Binding-site contacts:
Ligand atom C1 contacts residue MET621 of chain 1.B at 4.2 Å (hydrophobic).
Ligand atom C7 contacts residue ASN618 of chain 1.B at 4.4 Å.
Ligand atom C2 contacts residue ASN618 of chain 1.B at 2.4 Å.
Ligand atom C4 contacts residue ASN618 of chain 1.B at 4.2 Å.
Ligand atom O3 contacts residue ASN618 of chain 1.B at 3.4 Å (h-bond).
Ligand atom C5 contacts residue ASN618 of chain 1.B at 3.6 Å.
Ligand atom O5 contacts residue ASN618 of chain 1.B at 2.4 Å (h-bond).
Ligand atom C2 contacts residue SER620 of chain 1.B at 3.6 Å.
Ligand atom C1 contacts residue SER620 of chain 1.B at 3.5 Å.
Ligand atom N2 contacts residue ASN618 of chain 1.B at 3.5 Å (h-bond).
Ligand atom N2 contacts residue SER620 of chain 1.B at 2.8 Å (h-bond).
Ligand atom C8 contacts residue SER620 of chain 1.B at 3.3 Å.
Ligand atom C1 contacts residue ASN618 of chain 1.B at 1.4 Å.
Ligand atom C3 contacts residue ASN618 of chain 1.B at 3.5 Å.
Ligand atom O5 contacts residue SER620 of chain 1.B at 4.3 Å.
Ligand atom O7 contacts residue SER620 of chain 1.B at 4.4 Å.
Ligand atom C7 contacts residue SER620 of chain 1.B at 3.4 Å.
Ligand atom O5 contacts residue MET621 of chain 1.B at 3.9 Å.
Ligand atom O6 contacts residue MET621 of chain 1.B at 3.8 Å.

Sequence of chain 1.B:
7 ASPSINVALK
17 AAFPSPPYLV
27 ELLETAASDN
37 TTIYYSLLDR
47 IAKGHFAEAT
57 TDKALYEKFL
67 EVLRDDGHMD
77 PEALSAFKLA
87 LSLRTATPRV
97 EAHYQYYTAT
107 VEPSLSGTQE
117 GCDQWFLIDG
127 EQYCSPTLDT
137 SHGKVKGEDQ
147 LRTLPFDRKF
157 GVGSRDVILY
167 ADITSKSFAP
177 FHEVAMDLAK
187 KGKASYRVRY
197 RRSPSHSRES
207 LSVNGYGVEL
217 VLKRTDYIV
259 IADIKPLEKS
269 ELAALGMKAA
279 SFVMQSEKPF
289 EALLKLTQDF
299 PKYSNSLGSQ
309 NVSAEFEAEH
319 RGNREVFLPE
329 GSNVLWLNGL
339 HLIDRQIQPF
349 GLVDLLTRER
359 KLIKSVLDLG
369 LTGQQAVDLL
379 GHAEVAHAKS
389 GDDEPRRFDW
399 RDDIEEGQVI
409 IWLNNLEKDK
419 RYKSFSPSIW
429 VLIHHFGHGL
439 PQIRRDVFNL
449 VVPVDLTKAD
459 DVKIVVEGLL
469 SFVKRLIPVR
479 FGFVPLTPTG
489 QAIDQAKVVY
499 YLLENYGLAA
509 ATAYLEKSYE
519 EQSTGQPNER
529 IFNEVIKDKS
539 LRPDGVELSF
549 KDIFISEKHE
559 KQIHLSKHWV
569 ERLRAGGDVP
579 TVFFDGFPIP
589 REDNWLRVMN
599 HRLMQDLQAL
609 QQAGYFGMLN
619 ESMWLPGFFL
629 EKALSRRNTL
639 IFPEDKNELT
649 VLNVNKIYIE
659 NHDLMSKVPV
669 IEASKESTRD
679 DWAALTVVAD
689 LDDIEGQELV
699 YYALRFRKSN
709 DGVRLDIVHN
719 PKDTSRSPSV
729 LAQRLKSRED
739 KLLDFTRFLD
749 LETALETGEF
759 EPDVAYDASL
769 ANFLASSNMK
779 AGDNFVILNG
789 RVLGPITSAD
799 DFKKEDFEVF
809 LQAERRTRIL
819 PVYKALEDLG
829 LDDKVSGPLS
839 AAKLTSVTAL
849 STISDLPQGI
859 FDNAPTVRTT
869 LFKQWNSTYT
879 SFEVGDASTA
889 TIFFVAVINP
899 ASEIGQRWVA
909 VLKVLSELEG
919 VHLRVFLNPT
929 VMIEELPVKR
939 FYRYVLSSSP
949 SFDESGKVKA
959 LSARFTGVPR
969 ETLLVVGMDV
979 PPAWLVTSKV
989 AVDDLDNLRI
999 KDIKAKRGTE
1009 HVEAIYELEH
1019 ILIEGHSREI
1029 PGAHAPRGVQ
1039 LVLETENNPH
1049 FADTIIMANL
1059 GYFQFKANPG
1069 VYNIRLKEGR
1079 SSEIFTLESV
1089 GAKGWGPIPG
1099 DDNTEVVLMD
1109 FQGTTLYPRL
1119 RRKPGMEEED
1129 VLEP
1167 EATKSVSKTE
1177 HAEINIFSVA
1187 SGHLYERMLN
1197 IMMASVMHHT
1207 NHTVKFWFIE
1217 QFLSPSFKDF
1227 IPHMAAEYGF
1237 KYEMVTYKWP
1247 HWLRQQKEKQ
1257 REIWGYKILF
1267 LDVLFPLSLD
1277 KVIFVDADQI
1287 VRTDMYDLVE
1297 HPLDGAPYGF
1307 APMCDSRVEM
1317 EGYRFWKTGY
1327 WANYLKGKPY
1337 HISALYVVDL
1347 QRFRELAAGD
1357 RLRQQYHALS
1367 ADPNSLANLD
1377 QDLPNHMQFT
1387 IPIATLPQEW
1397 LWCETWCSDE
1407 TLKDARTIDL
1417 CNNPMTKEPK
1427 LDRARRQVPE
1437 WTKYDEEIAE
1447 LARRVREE

The protein below binds the small molecule below.
Small molecule (SMILES): CC(=O)N[C@@H]1[C@@H](O)[C@H](O)[C@@H](CO)O[C@H]1O